Sequence of chain 1.B:
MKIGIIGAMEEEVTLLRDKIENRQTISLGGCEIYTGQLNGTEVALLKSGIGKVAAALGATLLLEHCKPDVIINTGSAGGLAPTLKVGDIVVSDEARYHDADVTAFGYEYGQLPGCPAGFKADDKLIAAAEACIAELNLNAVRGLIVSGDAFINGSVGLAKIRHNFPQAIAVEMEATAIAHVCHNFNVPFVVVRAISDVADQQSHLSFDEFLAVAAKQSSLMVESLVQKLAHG

A small-molecule ligand and the protein it binds are described below.
Small molecule (SMILES): Nc1ncnc2c(CN3C[C@H](CSc4ccc(Cl)cc4)[C@@H](O)C3)c[nH]c12

Sequence of chain 1.A:
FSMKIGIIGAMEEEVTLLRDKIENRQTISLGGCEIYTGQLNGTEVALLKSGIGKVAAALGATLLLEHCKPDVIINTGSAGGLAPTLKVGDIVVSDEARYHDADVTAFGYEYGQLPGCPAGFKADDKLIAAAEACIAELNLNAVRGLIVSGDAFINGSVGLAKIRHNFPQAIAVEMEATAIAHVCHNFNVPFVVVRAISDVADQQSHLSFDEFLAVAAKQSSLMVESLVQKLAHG

Binding-site contacts:
Ligand atom C8 contacts residue SER198 of chain 1.B at 3.4 Å.
Ligand atom C1' contacts residue PHE209 of chain 1.B at 3.6 Å (hydrophobic).
Ligand atom N1 contacts residue ILE154 of chain 1.B at 3.0 Å (h-bond).
Ligand atom C5' contacts residue PHE153 of chain 1.B at 3.5 Å (hydrophobic).
Ligand atom C1' contacts residue SER78 of chain 1.B at 3.4 Å.
Ligand atom C8 contacts residue SER78 of chain 1.B at 3.5 Å.
Ligand atom C3' contacts residue MET175 of chain 1.B at 3.6 Å (hydrophobic).
Ligand atom O3' contacts residue ILE52 of chain 1.B at 3.5 Å.
Ligand atom N6 contacts residue PHE153 of chain 1.B at 3.6 Å.
Ligand atom C3' contacts residue GLU176 of chain 1.B at 3.6 Å.
Ligand atom C10 contacts residue SER78 of chain 1.B at 3.3 Å.
Ligand atom C2 contacts residue ALA152 of chain 1.B at 3.4 Å (hydrophobic).
Ligand atom C2' contacts residue GLU176 of chain 1.B at 3.7 Å.
Ligand atom N6 contacts residue ILE154 of chain 1.B at 3.1 Å (h-bond).
Ligand atom C2' contacts residue MET175 of chain 1.B at 3.6 Å (hydrophobic).
Ligand atom C2 contacts residue PHE153 of chain 1.B at 3.7 Å (hydrophobic).
Ligand atom C2 contacts residue MET175 of chain 1.B at 3.6 Å (hydrophobic).
Ligand atom N7 contacts residue GLY80 of chain 1.B at 3.4 Å (h-bond).
Ligand atom C8 contacts residue GLY80 of chain 1.B at 3.7 Å.
Ligand atom N1' contacts residue SER78 of chain 1.B at 3.7 Å.
Ligand atom N7 contacts residue ALA79 of chain 1.B at 3.5 Å.
Ligand atom C14 contacts residue ILE52 of chain 1.B at 3.8 Å (hydrophobic).
Ligand atom N7 contacts residue PHE153 of chain 1.B at 3.6 Å.
Ligand atom N7 contacts residue SER198 of chain 1.B at 3.6 Å (h-bond).
Ligand atom C8' contacts residue PHE107 of chain 1.A at 3.7 Å (hydrophobic).
Ligand atom CL1 contacts residue TYR109 of chain 1.A at 3.4 Å.
Ligand atom O3' contacts residue ALA10 of chain 1.B at 3.7 Å.
Ligand atom C6 contacts residue PHE153 of chain 1.B at 3.4 Å (hydrophobic).
Ligand atom C11 contacts residue MET11 of chain 1.B at 3.8 Å (hydrophobic).
Ligand atom N3 contacts residue MET175 of chain 1.B at 3.6 Å.
Ligand atom N6 contacts residue ASP199 of chain 1.B at 2.9 Å (salt-bridge).
Ligand atom C5 contacts residue GLY80 of chain 1.B at 3.6 Å.
Ligand atom C5 contacts residue PHE153 of chain 1.B at 3.4 Å (hydrophobic).
Ligand atom N1 contacts residue PHE153 of chain 1.B at 3.6 Å.
Ligand atom N7 contacts residue ASP199 of chain 1.B at 2.7 Å (salt-bridge).
Ligand atom O3' contacts residue GLU176 of chain 1.B at 2.8 Å (salt-bridge).
Ligand atom C11 contacts residue TYR109 of chain 1.A at 3.6 Å (hydrophobic).
Ligand atom N3 contacts residue GLU174 of chain 1.B at 3.4 Å.
Ligand atom C8 contacts residue ALA79 of chain 1.B at 3.5 Å (hydrophobic).
Ligand atom C8 contacts residue ASP199 of chain 1.B at 3.6 Å.